Sequence of chain 3.B:
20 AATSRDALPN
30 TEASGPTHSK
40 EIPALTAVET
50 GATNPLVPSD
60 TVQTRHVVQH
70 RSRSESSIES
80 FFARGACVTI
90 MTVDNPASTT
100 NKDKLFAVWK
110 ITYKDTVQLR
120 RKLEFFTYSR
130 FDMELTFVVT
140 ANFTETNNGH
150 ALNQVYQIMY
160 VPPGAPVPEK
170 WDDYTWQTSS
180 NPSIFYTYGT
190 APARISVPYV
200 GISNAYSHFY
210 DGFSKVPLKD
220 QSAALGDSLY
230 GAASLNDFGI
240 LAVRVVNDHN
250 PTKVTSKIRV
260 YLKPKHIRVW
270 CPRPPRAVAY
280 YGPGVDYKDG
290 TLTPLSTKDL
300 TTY

This small molecule binds to this protein.
Small molecule (SMILES): CCOC(=O)c1ccc(OCCCCC2CCN(c3ccc(C)nn3)CC2)cc1

Binding-site contacts:
Ligand atom C7 contacts residue VAL196 of chain 3.B at 3.5 Å (hydrophobic).
Ligand atom C11 contacts residue LEU134 of chain 3.B at 3.8 Å (hydrophobic).
Ligand atom C3 contacts residue ALA24 of chain 3.D at 3.5 Å (hydrophobic).
Ligand atom C4 contacts residue ILE194 of chain 3.B at 3.8 Å (hydrophobic).
Ligand atom C26 contacts residue THR111 of chain 3.B at 3.6 Å.
Ligand atom N4 contacts residue LEU240 of chain 3.B at 3.3 Å.
Ligand atom C14 contacts residue VAL199 of chain 3.B at 3.8 Å (hydrophobic).
Ligand atom C7 contacts residue TYR159 of chain 3.B at 3.7 Å (hydrophobic).
Ligand atom C23 contacts residue TYR112 of chain 3.B at 3.3 Å (hydrophobic).
Ligand atom C1 contacts residue ILE183 of chain 3.B at 3.5 Å (hydrophobic).
Ligand atom C27 contacts residue ASP236 of chain 3.B at 3.6 Å.
Ligand atom O24 contacts residue TYR112 of chain 3.B at 3.8 Å.
Ligand atom O16 contacts residue MET132 of chain 3.B at 3.6 Å.
Ligand atom C8 contacts residue VAL196 of chain 3.B at 3.7 Å (hydrophobic).
Ligand atom C26 contacts residue LYS113 of chain 3.B at 3.7 Å.
Ligand atom N3 contacts residue LEU240 of chain 3.B at 3.4 Å.
Ligand atom C21 contacts residue PHE237 of chain 3.B at 3.7 Å (hydrophobic).
Ligand atom O25 contacts residue TYR112 of chain 3.B at 3.4 Å.
Ligand atom C12 contacts residue VAL199 of chain 3.B at 3.7 Å (hydrophobic).
Ligand atom C20 contacts residue TYR112 of chain 3.B at 3.4 Å (hydrophobic).
Ligand atom C20 contacts residue PHE237 of chain 3.B at 3.4 Å (hydrophobic).
Ligand atom C14 contacts residue MET132 of chain 3.B at 3.5 Å (hydrophobic).
Ligand atom C5 contacts residue ILE194 of chain 3.B at 3.8 Å (hydrophobic).
Ligand atom C4 contacts residue ALA24 of chain 3.D at 3.5 Å (hydrophobic).
Ligand atom C8 contacts residue TYR159 of chain 3.B at 3.5 Å (hydrophobic).
Ligand atom C13 contacts residue PHE237 of chain 3.B at 3.7 Å (hydrophobic).
Ligand atom C4 contacts residue TYR159 of chain 3.B at 3.7 Å (hydrophobic).
Ligand atom N6 contacts residue VAL196 of chain 3.B at 3.8 Å.
Ligand atom C10 contacts residue MET132 of chain 3.B at 3.7 Å (hydrophobic).
Ligand atom C1 contacts residue ILE157 of chain 3.B at 3.4 Å (hydrophobic).
Ligand atom C21 contacts residue TYR112 of chain 3.B at 3.4 Å (hydrophobic).
Ligand atom C18 contacts residue PHE237 of chain 3.B at 3.8 Å (hydrophobic).
Ligand atom C3 contacts residue PRO181 of chain 3.B at 3.7 Å (hydrophobic).
Ligand atom C19 contacts residue PHE237 of chain 3.B at 3.5 Å (hydrophobic).
Ligand atom C13 contacts residue MET132 of chain 3.B at 3.8 Å (hydrophobic).
Ligand atom O25 contacts residue THR111 of chain 3.B at 3.4 Å (h-bond).
Ligand atom C3 contacts residue TYR159 of chain 3.B at 3.7 Å (hydrophobic).
Ligand atom C23 contacts residue PHE237 of chain 3.B at 3.8 Å (hydrophobic).
Ligand atom C15 contacts residue MET132 of chain 3.B at 3.6 Å (hydrophobic).
Ligand atom C5 contacts residue TYR159 of chain 3.B at 3.7 Å (hydrophobic).

Sequence of chain 3.D:
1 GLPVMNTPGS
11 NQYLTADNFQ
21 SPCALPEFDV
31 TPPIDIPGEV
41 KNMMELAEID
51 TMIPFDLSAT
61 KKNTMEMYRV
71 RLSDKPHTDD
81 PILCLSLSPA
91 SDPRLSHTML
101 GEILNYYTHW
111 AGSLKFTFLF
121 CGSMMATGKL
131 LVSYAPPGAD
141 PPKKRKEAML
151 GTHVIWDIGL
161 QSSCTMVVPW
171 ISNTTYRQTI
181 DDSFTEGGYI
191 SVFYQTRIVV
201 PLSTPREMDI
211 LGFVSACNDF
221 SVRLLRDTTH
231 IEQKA